This protein binds this small molecule.
Small molecule (SMILES): CC(=O)N[C@@H]1[C@@H](O)[C@H](O)[C@@H](CO)O[C@H]1O

Binding-site contacts:
Ligand atom C2 contacts residue ASN698 of chain 1.A at 2.5 Å.
Ligand atom C8 contacts residue ASN698 of chain 1.A at 3.6 Å.
Ligand atom C4 contacts residue ASN698 of chain 1.A at 4.2 Å.
Ligand atom C5 contacts residue ARG695 of chain 1.A at 4.4 Å.
Ligand atom O7 contacts residue ASN698 of chain 1.A at 3.5 Å (h-bond).
Ligand atom O5 contacts residue ARG695 of chain 1.A at 3.4 Å (salt-bridge).
Ligand atom C1 contacts residue ARG674 of chain 1.A at 4.2 Å.
Ligand atom C1 contacts residue ASN698 of chain 1.A at 1.4 Å.
Ligand atom C6 contacts residue ARG695 of chain 1.A at 4.2 Å.
Ligand atom C8 contacts residue ARG701 of chain 1.A at 4.5 Å.
Ligand atom C8 contacts residue ARG674 of chain 1.A at 3.7 Å.
Ligand atom C7 contacts residue ARG674 of chain 1.A at 4.4 Å.
Ligand atom O6 contacts residue ARG695 of chain 1.A at 3.7 Å.
Ligand atom C7 contacts residue ASN698 of chain 1.A at 3.4 Å.
Ligand atom N2 contacts residue ASN698 of chain 1.A at 2.9 Å (h-bond).
Ligand atom O7 contacts residue SER697 of chain 1.A at 4.3 Å.
Ligand atom N2 contacts residue ARG674 of chain 1.A at 4.2 Å.
Ligand atom C5 contacts residue ASN698 of chain 1.A at 3.6 Å.
Ligand atom C3 contacts residue ASN698 of chain 1.A at 3.9 Å.
Ligand atom C7 contacts residue ARG701 of chain 1.A at 4.0 Å.
Ligand atom C1 contacts residue ARG695 of chain 1.A at 4.2 Å.
Ligand atom O5 contacts residue ASN698 of chain 1.A at 2.3 Å (h-bond).
Ligand atom O7 contacts residue ARG701 of chain 1.A at 3.3 Å (salt-bridge).

Sequence of chain 1.A:
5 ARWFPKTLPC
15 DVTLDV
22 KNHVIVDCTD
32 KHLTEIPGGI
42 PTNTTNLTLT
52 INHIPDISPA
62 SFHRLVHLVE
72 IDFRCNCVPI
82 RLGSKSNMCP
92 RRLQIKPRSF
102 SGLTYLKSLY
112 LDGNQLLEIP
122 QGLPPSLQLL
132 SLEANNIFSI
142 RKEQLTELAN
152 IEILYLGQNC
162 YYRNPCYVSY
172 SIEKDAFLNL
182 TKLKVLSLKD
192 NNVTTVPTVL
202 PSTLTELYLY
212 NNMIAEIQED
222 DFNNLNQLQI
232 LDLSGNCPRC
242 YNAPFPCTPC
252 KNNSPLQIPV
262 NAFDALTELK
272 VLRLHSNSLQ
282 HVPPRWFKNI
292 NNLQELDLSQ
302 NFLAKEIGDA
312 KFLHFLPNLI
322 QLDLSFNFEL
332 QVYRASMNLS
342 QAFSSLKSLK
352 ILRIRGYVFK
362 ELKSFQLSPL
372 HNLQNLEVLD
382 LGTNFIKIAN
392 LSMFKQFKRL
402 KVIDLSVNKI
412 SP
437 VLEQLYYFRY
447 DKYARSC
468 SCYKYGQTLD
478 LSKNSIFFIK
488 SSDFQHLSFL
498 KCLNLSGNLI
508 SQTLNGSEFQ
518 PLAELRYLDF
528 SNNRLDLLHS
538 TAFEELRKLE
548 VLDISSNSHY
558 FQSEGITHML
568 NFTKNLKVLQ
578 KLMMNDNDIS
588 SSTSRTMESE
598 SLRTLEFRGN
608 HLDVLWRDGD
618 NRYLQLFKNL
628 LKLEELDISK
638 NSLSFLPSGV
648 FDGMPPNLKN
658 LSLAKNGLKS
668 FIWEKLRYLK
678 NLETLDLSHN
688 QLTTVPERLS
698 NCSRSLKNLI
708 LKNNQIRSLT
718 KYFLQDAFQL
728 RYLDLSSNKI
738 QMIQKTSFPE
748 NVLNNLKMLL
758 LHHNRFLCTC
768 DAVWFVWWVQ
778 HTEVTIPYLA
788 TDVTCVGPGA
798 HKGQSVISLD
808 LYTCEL